A small-molecule ligand and the protein it binds are described below.
Small molecule (SMILES): C[C@H](N)C(=O)N[C@@H](CC1=c2ccccc2=NC1)C(=O)N[C@@H](CC(N)=O)C(=O)N[C@H](C=O)CO

Binding-site contacts:
Ligand atom ND2 contacts residue MET284 of chain 1.A at 3.3 Å.
Ligand atom CZ3 contacts residue MET253 of chain 1.A at 3.7 Å (hydrophobic).
Ligand atom O contacts residue PHE287 of chain 1.A at 2.9 Å (h-bond).
Ligand atom OD1 contacts residue TYR285 of chain 1.A at 3.2 Å (h-bond).
Ligand atom CH2 contacts residue MET253 of chain 1.A at 3.4 Å (hydrophobic).
Ligand atom N contacts residue LYS255 of chain 1.A at 3.2 Å (salt-bridge).
Ligand atom CH2 contacts residue LYS255 of chain 1.A at 3.6 Å.
Ligand atom O contacts residue SER286 of chain 1.A at 3.6 Å.
Ligand atom CZ2 contacts residue GLN275 of chain 1.A at 4.0 Å.
Ligand atom O contacts residue PHE287 of chain 1.A at 4.0 Å.
Ligand atom CH2 contacts residue LEU276 of chain 1.A at 4.0 Å (hydrophobic).
Ligand atom NE1 contacts residue PHE287 of chain 1.A at 3.5 Å.
Ligand atom OD1 contacts residue MET284 of chain 1.A at 4.0 Å.
Ligand atom CD2 contacts residue LYS255 of chain 1.A at 3.8 Å.
Ligand atom N contacts residue TYR285 of chain 1.A at 3.4 Å (h-bond).
Ligand atom CA contacts residue LYS255 of chain 1.A at 3.9 Å.
Ligand atom NE1 contacts residue GLN275 of chain 1.A at 3.9 Å.
Ligand atom OG contacts residue PHE287 of chain 1.A at 3.9 Å.
Ligand atom CG contacts residue TYR285 of chain 1.A at 3.4 Å (hydrophobic).
Ligand atom CE2 contacts residue LYS255 of chain 1.A at 4.1 Å.
Ligand atom CZ3 contacts residue GLY277 of chain 1.A at 3.7 Å.
Ligand atom CZ2 contacts residue LYS255 of chain 1.A at 3.8 Å.
Ligand atom CG contacts residue PHE287 of chain 1.A at 4.1 Å (hydrophobic).
Ligand atom CZ3 contacts residue LYS255 of chain 1.A at 3.6 Å.
Ligand atom C contacts residue PHE287 of chain 1.A at 4.1 Å (hydrophobic).
Ligand atom CA contacts residue TYR285 of chain 1.A at 4.1 Å (hydrophobic).
Ligand atom CE3 contacts residue LYS255 of chain 1.A at 3.6 Å.
Ligand atom CB contacts residue TYR285 of chain 1.A at 3.5 Å (hydrophobic).
Ligand atom CB contacts residue PHE287 of chain 1.A at 4.1 Å (hydrophobic).
Ligand atom CG contacts residue MET284 of chain 1.A at 4.1 Å (hydrophobic).
Ligand atom CZ2 contacts residue LEU276 of chain 1.A at 4.1 Å (hydrophobic).
Ligand atom CD1 contacts residue PHE287 of chain 1.A at 3.9 Å (hydrophobic).
Ligand atom CE3 contacts residue TYR285 of chain 1.A at 3.7 Å (hydrophobic).
Ligand atom ND2 contacts residue TYR285 of chain 1.A at 4.0 Å.
Ligand atom C contacts residue LYS255 of chain 1.A at 3.8 Å.
Ligand atom CH2 contacts residue GLY277 of chain 1.A at 3.4 Å.
Ligand atom O contacts residue LYS255 of chain 1.A at 3.8 Å.
Ligand atom CH2 contacts residue GLN275 of chain 1.A at 3.9 Å.
Ligand atom CB contacts residue TYR285 of chain 1.A at 3.7 Å (hydrophobic).
Ligand atom CZ2 contacts residue GLY277 of chain 1.A at 3.9 Å.

Sequence of chain 1.A:
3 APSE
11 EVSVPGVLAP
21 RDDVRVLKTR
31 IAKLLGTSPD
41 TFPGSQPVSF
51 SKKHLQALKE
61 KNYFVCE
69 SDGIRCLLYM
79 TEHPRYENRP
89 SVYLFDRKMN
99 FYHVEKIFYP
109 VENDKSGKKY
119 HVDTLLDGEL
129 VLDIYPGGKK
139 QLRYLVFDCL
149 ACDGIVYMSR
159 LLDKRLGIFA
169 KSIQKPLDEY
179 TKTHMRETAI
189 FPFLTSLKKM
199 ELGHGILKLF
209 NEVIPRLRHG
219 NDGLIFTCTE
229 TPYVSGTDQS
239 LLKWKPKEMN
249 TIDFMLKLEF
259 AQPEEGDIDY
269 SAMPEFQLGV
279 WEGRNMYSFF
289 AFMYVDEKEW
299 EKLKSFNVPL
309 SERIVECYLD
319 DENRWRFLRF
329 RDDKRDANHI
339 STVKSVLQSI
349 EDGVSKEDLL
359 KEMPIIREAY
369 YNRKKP